Sequence of chain 1.A:
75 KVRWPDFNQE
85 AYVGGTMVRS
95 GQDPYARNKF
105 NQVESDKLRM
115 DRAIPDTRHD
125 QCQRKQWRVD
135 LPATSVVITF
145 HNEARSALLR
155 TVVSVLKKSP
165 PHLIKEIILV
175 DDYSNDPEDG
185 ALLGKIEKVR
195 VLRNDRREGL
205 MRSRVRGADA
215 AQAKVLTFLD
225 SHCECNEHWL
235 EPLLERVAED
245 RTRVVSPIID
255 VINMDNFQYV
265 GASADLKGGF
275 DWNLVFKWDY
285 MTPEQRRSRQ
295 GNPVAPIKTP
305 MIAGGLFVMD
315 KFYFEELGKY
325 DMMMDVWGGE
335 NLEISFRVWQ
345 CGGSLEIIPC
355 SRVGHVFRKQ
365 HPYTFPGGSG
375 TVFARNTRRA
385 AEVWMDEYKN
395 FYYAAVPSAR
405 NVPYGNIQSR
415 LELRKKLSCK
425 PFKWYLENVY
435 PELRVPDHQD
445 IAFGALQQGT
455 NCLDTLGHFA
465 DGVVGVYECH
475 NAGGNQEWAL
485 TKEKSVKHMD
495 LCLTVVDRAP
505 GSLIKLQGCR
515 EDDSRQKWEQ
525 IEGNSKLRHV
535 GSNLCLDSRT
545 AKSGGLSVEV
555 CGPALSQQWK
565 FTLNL

This small molecule binds to this protein.
Small molecule (SMILES): CC(=O)N[C@@H]1[C@@H](O)[C@@H](O)[C@@H](CO)S[C@@H]1OP(=O)(O)OP(=O)(O)OC[C@H]1O[C@@H](n2ccc(=O)[nH]c2=O)[C@H](O)[C@@H]1O

Binding-site contacts:
Ligand atom O4' contacts residue GLY308 of chain 1.A at 3.5 Å.
Ligand atom C5' contacts residue TRP331 of chain 1.A at 3.3 Å (hydrophobic).
Ligand atom O7' contacts residue GLY309 of chain 1.A at 3.1 Å (h-bond).
Ligand atom O2' contacts residue PHE144 of chain 1.A at 3.5 Å.
Ligand atom N2' contacts residue ASP224 of chain 1.A at 3.1 Å (salt-bridge).
Ligand atom O2B contacts residue HIS359 of chain 1.A at 3.0 Å (h-bond).
Ligand atom O1A contacts residue TYR367 of chain 1.A at 2.7 Å (h-bond).
Ligand atom O2B contacts residue MN1 of chain 1.I at 1.9 Å.
Ligand atom PA contacts residue MN1 of chain 1.I at 3.3 Å.
Ligand atom C6' contacts residue GLU334 of chain 1.A at 3.1 Å.
Ligand atom O7' contacts residue ALA307 of chain 1.A at 3.4 Å.
Ligand atom O3' contacts residue ARG208 of chain 1.A at 2.7 Å (salt-bridge).
Ligand atom O3B contacts residue SER225 of chain 1.A at 2.9 Å (h-bond).
Ligand atom O3' contacts residue GLY309 of chain 1.A at 2.9 Å.
Ligand atom C8' contacts residue HIS359 of chain 1.A at 3.4 Å.
Ligand atom C4' contacts residue GLU334 of chain 1.A at 3.4 Å.
Ligand atom O2 contacts residue THR143 of chain 1.A at 2.9 Å (h-bond).
Ligand atom O2' contacts residue HIS145 of chain 1.A at 3.5 Å (h-bond).
Ligand atom O3B contacts residue THR143 of chain 1.A at 3.0 Å (h-bond).
Ligand atom O2A contacts residue ASP224 of chain 1.A at 3.2 Å (salt-bridge).
Ligand atom O2 contacts residue PHE144 of chain 1.A at 3.4 Å (h-bond).
Ligand atom O6' contacts residue GLY332 of chain 1.A at 2.8 Å (h-bond).
Ligand atom O4 contacts residue ARG201 of chain 1.A at 2.9 Å (salt-bridge).
Ligand atom O2A contacts residue MN1 of chain 1.I at 2.1 Å.
Ligand atom C1B contacts residue THR143 of chain 1.A at 3.5 Å.
Ligand atom O2' contacts residue SER225 of chain 1.A at 3.4 Å (h-bond).
Ligand atom O3' contacts residue ASP224 of chain 1.A at 3.0 Å (salt-bridge).
Ligand atom O2A contacts residue ARG362 of chain 1.A at 3.5 Å (salt-bridge).
Ligand atom O3A contacts residue TRP331 of chain 1.A at 3.1 Å (h-bond).
Ligand atom C7' contacts residue GLY309 of chain 1.A at 3.5 Å.
Ligand atom O4' contacts residue GLU334 of chain 1.A at 2.5 Å (salt-bridge).
Ligand atom O1A contacts residue ARG362 of chain 1.A at 3.1 Å (salt-bridge).
Ligand atom O6' contacts residue GLU334 of chain 1.A at 2.5 Å (salt-bridge).
Ligand atom O4 contacts residue ASP176 of chain 1.A at 3.5 Å (salt-bridge).
Ligand atom O2A contacts residue HIS226 of chain 1.A at 3.0 Å.
Ligand atom N3 contacts residue ASP176 of chain 1.A at 3.0 Å (salt-bridge).
Ligand atom O1' contacts residue TRP331 of chain 1.A at 3.1 Å (h-bond).
Ligand atom PB contacts residue MN1 of chain 1.I at 3.2 Å.
Ligand atom O2B contacts residue ASP224 of chain 1.A at 2.9 Å (salt-bridge).
Ligand atom O5B contacts residue TYR367 of chain 1.A at 3.5 Å (h-bond).